The small molecule below binds the protein below.
Small molecule (SMILES): CC(C)=CC[C@@H](O)C1=CC(=O)c2c(O)ccc(O)c2C1=O

Binding-site contacts:
Ligand atom O05 contacts residue HIS280 of chain 2.A at 4.2 Å.
Ligand atom C16 contacts residue PHE391 of chain 2.A at 3.7 Å (hydrophobic).
Ligand atom C20 contacts residue MET307 of chain 2.A at 3.5 Å (hydrophobic).
Ligand atom O01 contacts residue LEU237 of chain 2.A at 4.0 Å.
Ligand atom C10 contacts residue PHE396 of chain 2.A at 3.8 Å (hydrophobic).
Ligand atom O03 contacts residue SER239 of chain 2.A at 3.6 Å.
Ligand atom C11 contacts residue CO1 of chain 2.B at 4.0 Å.
Ligand atom C20 contacts residue PHE364 of chain 2.A at 3.7 Å (hydrophobic).
Ligand atom C12 contacts residue HIS280 of chain 2.A at 3.9 Å.
Ligand atom C15 contacts residue LEU237 of chain 2.A at 4.3 Å (hydrophobic).
Ligand atom C06 contacts residue GLN265 of chain 2.A at 3.6 Å.
Ligand atom C15 contacts residue SER239 of chain 2.A at 4.0 Å.
Ligand atom O05 contacts residue CO1 of chain 2.B at 2.3 Å.
Ligand atom O04 contacts residue PHE353 of chain 2.A at 3.4 Å.
Ligand atom C17 contacts residue PHE364 of chain 2.A at 4.0 Å (hydrophobic).
Ligand atom O05 contacts residue PHE391 of chain 2.A at 3.4 Å (h-bond).
Ligand atom O03 contacts residue PHE396 of chain 2.A at 3.8 Å.
Ligand atom C08 contacts residue GLN265 of chain 2.A at 4.4 Å.
Ligand atom O03 contacts residue LEU237 of chain 2.A at 3.1 Å.
Ligand atom O02 contacts residue PHE396 of chain 2.A at 3.1 Å.
Ligand atom O05 contacts residue HIS198 of chain 2.A at 4.0 Å.
Ligand atom C13 contacts residue PHE353 of chain 2.A at 3.9 Å (hydrophobic).
Ligand atom C12 contacts residue PHE353 of chain 2.A at 3.7 Å (hydrophobic).
Ligand atom O04 contacts residue HIS280 of chain 2.A at 3.0 Å.
Ligand atom O02 contacts residue LEU237 of chain 2.A at 3.0 Å.
Ligand atom C10 contacts residue LEU237 of chain 2.A at 4.0 Å (hydrophobic).
Ligand atom C11 contacts residue HIS280 of chain 2.A at 4.3 Å.
Ligand atom C16 contacts residue CO1 of chain 2.B at 3.5 Å.
Ligand atom O04 contacts residue GLU366 of chain 2.A at 3.8 Å.
Ligand atom C13 contacts residue HIS280 of chain 2.A at 3.5 Å.
Ligand atom O04 contacts residue CO1 of chain 2.B at 2.5 Å.
Ligand atom C13 contacts residue CO1 of chain 2.B at 3.6 Å.
Ligand atom C11 contacts residue PHE391 of chain 2.A at 4.3 Å (hydrophobic).
Ligand atom C21 contacts residue PHE353 of chain 2.A at 4.4 Å (hydrophobic).
Ligand atom O01 contacts residue GLN279 of chain 2.A at 3.6 Å.
Ligand atom O02 contacts residue GLN265 of chain 2.A at 4.3 Å.
Ligand atom C14 contacts residue PHE364 of chain 2.A at 3.6 Å (hydrophobic).
Ligand atom C18 contacts residue SER239 of chain 2.A at 3.6 Å.
Ligand atom O01 contacts residue GLN265 of chain 2.A at 2.8 Å (h-bond).
Ligand atom C19 contacts residue PHE391 of chain 2.A at 3.5 Å (hydrophobic).

Sequence of chain 2.A:
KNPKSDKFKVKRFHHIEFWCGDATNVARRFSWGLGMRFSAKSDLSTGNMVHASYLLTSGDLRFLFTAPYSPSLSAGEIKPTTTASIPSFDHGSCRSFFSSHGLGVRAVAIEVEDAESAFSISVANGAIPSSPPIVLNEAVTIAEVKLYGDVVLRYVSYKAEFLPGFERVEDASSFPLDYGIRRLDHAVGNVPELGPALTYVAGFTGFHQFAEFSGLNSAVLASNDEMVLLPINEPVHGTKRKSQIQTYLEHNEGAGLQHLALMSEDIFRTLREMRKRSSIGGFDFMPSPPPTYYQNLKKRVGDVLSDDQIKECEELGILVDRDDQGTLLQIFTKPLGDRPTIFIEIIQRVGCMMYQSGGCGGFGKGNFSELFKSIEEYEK